Sequence of chain 1.E:
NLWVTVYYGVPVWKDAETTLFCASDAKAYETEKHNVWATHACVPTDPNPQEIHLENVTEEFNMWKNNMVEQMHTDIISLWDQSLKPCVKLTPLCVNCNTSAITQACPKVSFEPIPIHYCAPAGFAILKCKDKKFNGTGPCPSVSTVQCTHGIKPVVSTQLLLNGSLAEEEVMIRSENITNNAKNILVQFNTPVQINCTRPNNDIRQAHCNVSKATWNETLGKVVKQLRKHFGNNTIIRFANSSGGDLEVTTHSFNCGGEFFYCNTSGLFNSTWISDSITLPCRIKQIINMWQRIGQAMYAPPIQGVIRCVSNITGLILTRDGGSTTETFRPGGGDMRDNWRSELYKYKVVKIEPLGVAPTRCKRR

A small-molecule ligand and the protein it binds are described below.
Small molecule (SMILES): CC(=O)N[C@@H]1[C@@H](O)[C@H](O)[C@@H](CO)O[C@H]1O

Binding-site contacts:
Ligand atom C3 contacts residue ASN359 of chain 1.E at 3.8 Å.
Ligand atom O6 contacts residue ASN359 of chain 1.E at 4.3 Å.
Ligand atom C4 contacts residue ASN359 of chain 1.E at 4.2 Å.
Ligand atom C2 contacts residue ASN359 of chain 1.E at 2.5 Å.
Ligand atom C7 contacts residue ASN359 of chain 1.E at 3.6 Å.
Ligand atom O5 contacts residue ASN359 of chain 1.E at 2.3 Å (h-bond).
Ligand atom C1 contacts residue ASN359 of chain 1.E at 1.4 Å.
Ligand atom N2 contacts residue ASN359 of chain 1.E at 2.6 Å (h-bond).
Ligand atom C5 contacts residue ASN359 of chain 1.E at 3.6 Å.
Ligand atom C8 contacts residue ASN359 of chain 1.E at 3.8 Å.